A protein and the small-molecule ligand that binds it are described below.
Small molecule (SMILES): CSCC[C@H](NC(=O)[C@H](Cc1ccc(OS(=O)(=O)O)cc1)NC(=O)[C@@H](N)CC(=O)O)C(=O)NCC(=O)N[C@@H](CC1=c2ccccc2=NC1)C(=O)N[C@@H](CCSC)C(=O)N[C@@H](CC(=O)O)C(=O)N[C@@H](Cc1ccccc1)C(N)=O

Binding-site contacts:
Ligand atom O contacts residue TYR359 of chain 1.F at 2.7 Å (h-bond).
Ligand atom O contacts residue ASN332 of chain 1.F at 3.1 Å (h-bond).
Ligand atom OH contacts residue PRO100 of chain 1.F at 3.1 Å (h-bond).
Ligand atom O contacts residue MET120 of chain 1.F at 3.3 Å (h-bond).
Ligand atom C contacts residue ARG196 of chain 1.F at 3.2 Å.
Ligand atom O contacts residue ARG196 of chain 1.F at 3.1 Å (salt-bridge).
Ligand atom CD2 contacts residue ILE351 of chain 1.F at 3.5 Å (hydrophobic).
Ligand atom O1 contacts residue MET194 of chain 1.F at 3.6 Å.
Ligand atom CE contacts residue ASN97 of chain 1.F at 3.3 Å.
Ligand atom O1 contacts residue ARG196 of chain 1.F at 3.0 Å (salt-bridge).
Ligand atom CD1 contacts residue LYS104 of chain 1.F at 3.4 Å.
Ligand atom NE1 contacts residue ASN332 of chain 1.F at 3.5 Å (h-bond).
Ligand atom CE2 contacts residue TYR175 of chain 1.F at 3.5 Å (hydrophobic).
Ligand atom SD contacts residue CYS195 of chain 1.F at 3.6 Å.
Ligand atom CH2 contacts residue ALA342 of chain 1.F at 3.4 Å (hydrophobic).
Ligand atom C contacts residue TYR359 of chain 1.F at 3.3 Å (hydrophobic).
Ligand atom N contacts residue SER347 of chain 1.F at 3.0 Å (h-bond).
Ligand atom OD1 contacts residue ARG335 of chain 1.F at 3.3 Å (salt-bridge).
Ligand atom N contacts residue TYR359 of chain 1.F at 3.4 Å (h-bond).
Ligand atom N contacts residue ARG196 of chain 1.F at 3.5 Å.
Ligand atom CB contacts residue TYR175 of chain 1.F at 3.4 Å (hydrophobic).
Ligand atom CG contacts residue ILE351 of chain 1.F at 3.5 Å (hydrophobic).
Ligand atom OD2 contacts residue HIS209 of chain 1.F at 3.4 Å.
Ligand atom CZ3 contacts residue SER347 of chain 1.F at 3.5 Å.
Ligand atom CG contacts residue CYS195 of chain 1.F at 3.3 Å (hydrophobic).
Ligand atom SD contacts residue GLU343 of chain 1.F at 3.5 Å (salt-bridge).
Ligand atom O contacts residue ARG196 of chain 1.F at 3.1 Å (salt-bridge).
Ligand atom O1 contacts residue CYS195 of chain 1.F at 3.1 Å (h-bond).
Ligand atom O contacts residue MET194 of chain 1.F at 3.6 Å (h-bond).
Ligand atom O2 contacts residue ARG196 of chain 1.F at 2.6 Å (salt-bridge).
Ligand atom O contacts residue CYS93 of chain 1.F at 3.5 Å (h-bond).
Ligand atom CE1 contacts residue LYS104 of chain 1.F at 3.5 Å.
Ligand atom OD2 contacts residue TYR175 of chain 1.F at 2.8 Å (h-bond).
Ligand atom O contacts residue MET194 of chain 1.F at 3.4 Å (h-bond).
Ligand atom OD2 contacts residue PHE197 of chain 1.F at 3.5 Å.
Ligand atom CG contacts residue TYR175 of chain 1.F at 3.5 Å (hydrophobic).
Ligand atom CE contacts residue PHE96 of chain 1.F at 3.4 Å (hydrophobic).
Ligand atom N contacts residue ASN97 of chain 1.F at 2.9 Å (h-bond).
Ligand atom S contacts residue ARG196 of chain 1.F at 3.6 Å (salt-bridge).
Ligand atom CZ contacts residue PRO100 of chain 1.F at 3.4 Å (hydrophobic).

Sequence of chain 1.F:
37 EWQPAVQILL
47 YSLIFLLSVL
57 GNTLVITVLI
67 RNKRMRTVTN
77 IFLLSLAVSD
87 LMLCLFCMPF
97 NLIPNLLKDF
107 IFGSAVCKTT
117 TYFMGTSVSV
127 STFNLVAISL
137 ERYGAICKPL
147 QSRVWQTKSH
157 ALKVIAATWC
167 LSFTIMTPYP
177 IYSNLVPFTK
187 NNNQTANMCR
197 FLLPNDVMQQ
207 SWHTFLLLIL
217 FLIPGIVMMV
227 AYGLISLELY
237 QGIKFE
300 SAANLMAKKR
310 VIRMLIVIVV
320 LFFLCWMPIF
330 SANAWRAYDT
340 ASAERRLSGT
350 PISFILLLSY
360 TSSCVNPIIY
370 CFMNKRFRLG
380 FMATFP